The small molecule below binds the protein below.
Small molecule (SMILES): O=c1[nH]cnc2c1ncn2[C@@H]1O[C@H](COP(=O)(O)O)[C@@H](O)[C@H]1O

Binding-site contacts:
Ligand atom O1P contacts residue SER203 of chain 1.C at 2.9 Å (h-bond).
Ligand atom O1P contacts residue GLY202 of chain 1.C at 3.3 Å.
Ligand atom C2 contacts residue GLU313 of chain 1.C at 3.7 Å.
Ligand atom C8 contacts residue MET75 of chain 1.C at 3.4 Å (hydrophobic).
Ligand atom O2P contacts residue SER262 of chain 1.C at 3.2 Å (h-bond).
Ligand atom C5' contacts residue TYR285 of chain 1.C at 3.7 Å (hydrophobic).
Ligand atom N7 contacts residue MET288 of chain 1.C at 3.1 Å (h-bond).
Ligand atom C2 contacts residue ZO71 of chain 1.U at 3.3 Å.
Ligand atom N7 contacts residue ILE204 of chain 1.C at 3.5 Å.
Ligand atom N7 contacts residue MET75 of chain 1.C at 3.7 Å.
Ligand atom C5 contacts residue ILE204 of chain 1.C at 3.7 Å (hydrophobic).
Ligand atom O3P contacts residue GLY261 of chain 1.C at 2.9 Å (h-bond).
Ligand atom O2P contacts residue TYR285 of chain 1.C at 2.5 Å (h-bond).
Ligand atom O2' contacts residue ASN177 of chain 1.C at 3.5 Å (h-bond).
Ligand atom N1 contacts residue GLU313 of chain 1.C at 2.9 Å (salt-bridge).
Ligand atom O6 contacts residue MET288 of chain 1.C at 3.3 Å (h-bond).
Ligand atom C6 contacts residue GLY289 of chain 1.C at 3.5 Å.
Ligand atom N3 contacts residue ZO71 of chain 1.U at 3.4 Å.
Ligand atom O5' contacts residue GLY202 of chain 1.C at 3.4 Å.
Ligand atom O2P contacts residue SER203 of chain 1.C at 2.5 Å (h-bond).
Ligand atom O5' contacts residue TYR285 of chain 1.C at 3.6 Å.
Ligand atom C4' contacts residue ASP238 of chain 1.C at 3.5 Å.
Ligand atom O3' contacts residue MET259 of chain 1.C at 3.2 Å (h-bond).
Ligand atom O6 contacts residue GLU313 of chain 1.C at 3.7 Å.
Ligand atom O2' contacts residue ASP238 of chain 1.C at 2.3 Å (salt-bridge).
Ligand atom P contacts residue SER203 of chain 1.C at 3.5 Å.
Ligand atom C2' contacts residue ASP238 of chain 1.C at 3.5 Å.
Ligand atom O3' contacts residue ASP238 of chain 1.C at 2.6 Å (salt-bridge).
Ligand atom C8 contacts residue ILE204 of chain 1.C at 3.6 Å (hydrophobic).
Ligand atom N7 contacts residue GLY287 of chain 1.C at 3.6 Å.
Ligand atom O3' contacts residue ALA73 of chain 1.C at 3.3 Å.
Ligand atom C3' contacts residue ASP238 of chain 1.C at 3.5 Å.
Ligand atom N1 contacts residue ZO71 of chain 1.U at 3.4 Å.
Ligand atom O6 contacts residue GLY289 of chain 1.C at 2.6 Å (h-bond).
Ligand atom O1P contacts residue GLY240 of chain 1.C at 3.1 Å (h-bond).
Ligand atom P contacts residue TYR285 of chain 1.C at 3.6 Å.
Ligand atom O6 contacts residue GLY287 of chain 1.C at 3.5 Å.
Ligand atom C2 contacts residue CYS205 of chain 1.C at 3.3 Å (hydrophobic).
Ligand atom C4 contacts residue ZO71 of chain 1.U at 3.6 Å.
Ligand atom O3P contacts residue SER262 of chain 1.C at 3.4 Å (h-bond).

Sequence of chain 1.C:
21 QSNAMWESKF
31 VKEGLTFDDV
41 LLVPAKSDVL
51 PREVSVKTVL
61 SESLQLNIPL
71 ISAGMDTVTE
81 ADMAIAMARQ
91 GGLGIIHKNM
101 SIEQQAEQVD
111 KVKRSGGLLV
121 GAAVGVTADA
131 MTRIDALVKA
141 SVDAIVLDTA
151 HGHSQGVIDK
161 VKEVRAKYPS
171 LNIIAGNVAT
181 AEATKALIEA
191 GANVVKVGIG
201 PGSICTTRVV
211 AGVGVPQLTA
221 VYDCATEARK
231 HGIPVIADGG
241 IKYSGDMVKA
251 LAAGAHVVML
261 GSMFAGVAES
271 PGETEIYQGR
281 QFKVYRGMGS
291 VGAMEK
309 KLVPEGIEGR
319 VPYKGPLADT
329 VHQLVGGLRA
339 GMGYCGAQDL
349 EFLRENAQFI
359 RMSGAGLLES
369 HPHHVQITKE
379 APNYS